Binding-site contacts:
Ligand atom C5 contacts residue ASN346 of chain 1.A at 3.7 Å.
Ligand atom O5 contacts residue SER348 of chain 1.A at 3.3 Å.
Ligand atom C1 contacts residue SER348 of chain 1.A at 3.6 Å.
Ligand atom C1 contacts residue ASN346 of chain 1.A at 1.6 Å.
Ligand atom C2 contacts residue ASN346 of chain 1.A at 2.4 Å.
Ligand atom C4 contacts residue ASN346 of chain 1.A at 4.1 Å.
Ligand atom N2 contacts residue ASN346 of chain 1.A at 2.9 Å (h-bond).
Ligand atom C8 contacts residue THR332 of chain 1.A at 4.3 Å.
Ligand atom C6 contacts residue SER348 of chain 1.A at 3.9 Å.
Ligand atom C7 contacts residue ASN346 of chain 1.A at 3.3 Å.
Ligand atom O7 contacts residue ASN346 of chain 1.A at 2.9 Å (h-bond).
Ligand atom C3 contacts residue ASN346 of chain 1.A at 3.8 Å.
Ligand atom O5 contacts residue ASN346 of chain 1.A at 2.4 Å (h-bond).
Ligand atom C5 contacts residue SER348 of chain 1.A at 3.9 Å.

The protein below binds the small molecule below.
Small molecule (SMILES): CC(=O)N[C@@H]1[C@@H](O)[C@H](O)[C@@H](CO)O[C@H]1O

Sequence of chain 1.A:
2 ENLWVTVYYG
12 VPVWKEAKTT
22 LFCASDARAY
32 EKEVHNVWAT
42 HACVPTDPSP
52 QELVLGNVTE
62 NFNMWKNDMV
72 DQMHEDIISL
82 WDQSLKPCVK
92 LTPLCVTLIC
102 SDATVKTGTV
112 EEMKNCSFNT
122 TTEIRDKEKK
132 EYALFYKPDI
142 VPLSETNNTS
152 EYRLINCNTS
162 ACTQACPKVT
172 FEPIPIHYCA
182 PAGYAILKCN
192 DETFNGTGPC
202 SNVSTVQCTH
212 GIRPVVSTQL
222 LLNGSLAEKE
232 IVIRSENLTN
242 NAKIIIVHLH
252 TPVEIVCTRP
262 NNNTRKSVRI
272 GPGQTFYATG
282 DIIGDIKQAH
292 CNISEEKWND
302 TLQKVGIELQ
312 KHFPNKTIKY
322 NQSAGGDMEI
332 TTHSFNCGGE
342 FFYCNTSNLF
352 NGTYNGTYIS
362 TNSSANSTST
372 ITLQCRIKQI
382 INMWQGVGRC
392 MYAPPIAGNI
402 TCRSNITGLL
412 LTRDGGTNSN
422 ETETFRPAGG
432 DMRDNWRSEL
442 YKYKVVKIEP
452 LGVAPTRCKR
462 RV